Sequence of chain 6.E:
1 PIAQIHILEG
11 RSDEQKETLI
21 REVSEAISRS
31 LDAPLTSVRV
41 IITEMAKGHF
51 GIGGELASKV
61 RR

Binding-site contacts:
Ligand atom O2 contacts residue SER37 of chain 3.E at 4.2 Å.
Ligand atom C4 contacts residue ILE2 of chain 3.E at 3.9 Å (hydrophobic).
Ligand atom O3 contacts residue PHE50 of chain 4.E at 3.2 Å.
Ligand atom O2 contacts residue ARG61 of chain 4.E at 3.2 Å (salt-bridge).
Ligand atom C1 contacts residue ARG39 of chain 6.E at 3.9 Å.
Ligand atom C1 contacts residue ARG61 of chain 4.E at 3.7 Å.
Ligand atom O1 contacts residue ARG61 of chain 4.E at 3.0 Å (salt-bridge).
Ligand atom C2 contacts residue ARG39 of chain 6.E at 3.9 Å.
Ligand atom O1 contacts residue SER37 of chain 3.E at 4.0 Å.
Ligand atom O3 contacts residue SER37 of chain 3.E at 4.4 Å.
Ligand atom C5 contacts residue PRO1 of chain 3.E at 2.5 Å (hydrophobic).
Ligand atom O3 contacts residue PRO1 of chain 3.E at 4.3 Å.
Ligand atom C2 contacts residue PRO1 of chain 3.E at 3.8 Å (hydrophobic).
Ligand atom C3 contacts residue PRO1 of chain 3.E at 2.3 Å (hydrophobic).
Ligand atom C2 contacts residue SER37 of chain 3.E at 3.9 Å.
Ligand atom C1 contacts residue SER37 of chain 3.E at 4.0 Å.
Ligand atom C5 contacts residue ILE2 of chain 3.E at 3.3 Å (hydrophobic).
Ligand atom O3 contacts residue ARG39 of chain 6.E at 3.0 Å (salt-bridge).
Ligand atom O2 contacts residue ARG39 of chain 6.E at 2.8 Å (salt-bridge).
Ligand atom C3 contacts residue SER37 of chain 3.E at 3.5 Å.
Ligand atom C5 contacts residue PHE50 of chain 4.E at 4.0 Å (hydrophobic).
Ligand atom C5 contacts residue HIS6 of chain 4.E at 4.1 Å.
Ligand atom C4 contacts residue PRO1 of chain 3.E at 1.4 Å (hydrophobic).
Ligand atom C4 contacts residue SER37 of chain 3.E at 4.0 Å.
Ligand atom C2 contacts residue PHE50 of chain 4.E at 4.0 Å (hydrophobic).
Ligand atom C5 contacts residue MET45 of chain 4.E at 4.5 Å (hydrophobic).

Sequence of chain 4.E:
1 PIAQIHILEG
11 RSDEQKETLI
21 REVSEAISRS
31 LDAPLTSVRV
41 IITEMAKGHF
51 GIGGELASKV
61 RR

A small-molecule ligand and the protein it binds are described below.
Small molecule (SMILES): C/C=C\C(=O)C(=O)O

Sequence of chain 3.E:
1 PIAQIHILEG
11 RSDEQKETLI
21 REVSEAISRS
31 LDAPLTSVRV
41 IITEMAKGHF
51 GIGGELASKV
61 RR